Binding-site contacts:
Ligand atom CM3 contacts residue THR97 of chain 35.A at 3.9 Å.
Ligand atom F2 contacts residue PHE147 of chain 35.A at 3.2 Å.
Ligand atom O1B contacts residue ILE95 of chain 35.A at 3.0 Å.
Ligand atom C4 contacts residue PHE115 of chain 35.A at 3.3 Å (hydrophobic).
Ligand atom CM2 contacts residue TRP93 of chain 35.A at 3.9 Å (hydrophobic).
Ligand atom F1 contacts residue SER170 of chain 35.A at 3.7 Å.
Ligand atom C3A contacts residue ILE182 of chain 35.A at 3.2 Å (hydrophobic).
Ligand atom CM4 contacts residue ILE182 of chain 35.A at 3.6 Å (hydrophobic).
Ligand atom O1A contacts residue LEU220 of chain 35.A at 3.4 Å.
Ligand atom C5B contacts residue ILE184 of chain 35.A at 3.4 Å (hydrophobic).
Ligand atom C6B contacts residue ILE95 of chain 35.A at 3.6 Å (hydrophobic).
Ligand atom N3A contacts residue PHE147 of chain 35.A at 3.6 Å.
Ligand atom F2 contacts residue MET146 of chain 35.A at 3.7 Å.
Ligand atom CM6 contacts residue MET187 of chain 35.A at 3.8 Å (hydrophobic).
Ligand atom O1A contacts residue ALA145 of chain 35.A at 3.8 Å.
Ligand atom CM6 contacts residue ILE184 of chain 35.A at 3.5 Å (hydrophobic).
Ligand atom C1B contacts residue ILE95 of chain 35.A at 3.5 Å (hydrophobic).
Ligand atom F2 contacts residue ALA145 of chain 35.A at 3.0 Å.
Ligand atom F2 contacts residue SER170 of chain 35.A at 3.5 Å.
Ligand atom F1 contacts residue VAL171 of chain 35.A at 3.0 Å.
Ligand atom O1A contacts residue ILE182 of chain 35.A at 3.9 Å.
Ligand atom C3B contacts residue ILE119 of chain 35.A at 3.5 Å (hydrophobic).
Ligand atom F3 contacts residue ALA24 of chain 35.B at 3.9 Å.
Ligand atom CM4 contacts residue ALA145 of chain 35.A at 3.5 Å (hydrophobic).
Ligand atom C6B contacts residue ILE184 of chain 35.A at 3.7 Å (hydrophobic).
Ligand atom C2B contacts residue ILE119 of chain 35.A at 3.5 Å (hydrophobic).
Ligand atom F3 contacts residue ILE182 of chain 35.A at 3.2 Å.
Ligand atom C2A contacts residue LEU220 of chain 35.A at 3.8 Å (hydrophobic).
Ligand atom N1A contacts residue LEU220 of chain 35.A at 3.0 Å.
Ligand atom F3 contacts residue LEU14 of chain 31.B at 3.9 Å.
Ligand atom F3 contacts residue ALA169 of chain 35.A at 3.7 Å.
Ligand atom CM4 contacts residue ALA169 of chain 35.A at 3.5 Å (hydrophobic).
Ligand atom O1 contacts residue ILE217 of chain 35.A at 3.2 Å.
Ligand atom C2A contacts residue ILE182 of chain 35.A at 3.6 Å (hydrophobic).
Ligand atom N3A contacts residue ILE182 of chain 35.A at 3.0 Å.
Ligand atom F2 contacts residue ALA169 of chain 35.A at 2.2 Å.
Ligand atom F1 contacts residue ALA145 of chain 35.A at 3.0 Å.
Ligand atom CM6 contacts residue ILE217 of chain 35.A at 3.4 Å (hydrophobic).
Ligand atom CM2 contacts residue ILE119 of chain 35.A at 3.5 Å (hydrophobic).
Ligand atom N3A contacts residue ILE184 of chain 35.A at 3.9 Å.

Sequence of chain 31.B:
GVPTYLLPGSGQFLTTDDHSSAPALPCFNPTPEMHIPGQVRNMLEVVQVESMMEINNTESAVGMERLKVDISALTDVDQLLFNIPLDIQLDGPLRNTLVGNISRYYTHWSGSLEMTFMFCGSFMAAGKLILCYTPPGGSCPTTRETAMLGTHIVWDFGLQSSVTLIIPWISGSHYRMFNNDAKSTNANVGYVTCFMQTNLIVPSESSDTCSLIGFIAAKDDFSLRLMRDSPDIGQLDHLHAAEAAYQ

Sequence of chain 35.B:
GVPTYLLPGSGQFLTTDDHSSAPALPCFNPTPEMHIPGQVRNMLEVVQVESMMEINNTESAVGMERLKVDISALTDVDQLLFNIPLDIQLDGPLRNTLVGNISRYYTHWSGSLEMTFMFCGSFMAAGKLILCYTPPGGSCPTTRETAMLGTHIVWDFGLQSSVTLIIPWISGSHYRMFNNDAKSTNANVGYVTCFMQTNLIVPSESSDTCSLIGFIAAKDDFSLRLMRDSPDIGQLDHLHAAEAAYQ

This protein binds this small molecule.
Small molecule (SMILES): Cc1cc(CCCOc2c(C)cc(-c3noc(C(F)(F)F)n3)cc2C)on1

Sequence of chain 35.A:
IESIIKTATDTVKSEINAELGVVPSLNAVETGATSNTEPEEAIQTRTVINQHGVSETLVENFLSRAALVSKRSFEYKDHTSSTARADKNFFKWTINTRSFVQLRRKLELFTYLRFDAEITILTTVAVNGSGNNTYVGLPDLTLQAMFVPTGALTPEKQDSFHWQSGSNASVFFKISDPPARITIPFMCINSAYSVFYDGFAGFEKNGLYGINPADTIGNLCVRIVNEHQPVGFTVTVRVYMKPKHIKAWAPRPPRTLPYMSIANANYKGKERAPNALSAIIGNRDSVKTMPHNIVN